A protein and the small-molecule ligand that binds it are described below.
Small molecule (SMILES): c1ccc2[nH]ccc2c1

Binding-site contacts:
Ligand atom C4 contacts residue VAL209 of chain 4.A at 4.2 Å (hydrophobic).
Ligand atom C8 contacts residue ASP205 of chain 4.A at 3.8 Å.
Ligand atom C3 contacts residue ASN201 of chain 4.A at 4.3 Å.
Ligand atom C6 contacts residue HIS295 of chain 4.A at 4.4 Å.
Ligand atom C2 contacts residue ASP205 of chain 4.A at 4.4 Å.
Ligand atom C8 contacts residue LEU307 of chain 4.A at 4.4 Å (hydrophobic).
Ligand atom C8 contacts residue ASN297 of chain 4.A at 3.8 Å.
Ligand atom C9 contacts residue ASN297 of chain 4.A at 4.5 Å.
Ligand atom C6 contacts residue ASN297 of chain 4.A at 4.0 Å.
Ligand atom C4 contacts residue HIS295 of chain 4.A at 4.1 Å.
Ligand atom C7 contacts residue ASP205 of chain 4.A at 3.9 Å.
Ligand atom C9 contacts residue LEU307 of chain 4.A at 3.9 Å (hydrophobic).
Ligand atom C2 contacts residue ASN201 of chain 4.A at 3.4 Å.
Ligand atom C7 contacts residue ASN297 of chain 4.A at 3.5 Å.
Ligand atom C6 contacts residue LEU253 of chain 4.A at 4.0 Å (hydrophobic).
Ligand atom N1 contacts residue ASP205 of chain 4.A at 3.4 Å (salt-bridge).
Ligand atom C3 contacts residue HIS208 of chain 4.A at 4.2 Å.
Ligand atom C2 contacts residue LEU307 of chain 4.A at 4.4 Å (hydrophobic).
Ligand atom C2 contacts residue HIS208 of chain 4.A at 3.7 Å.
Ligand atom C8 contacts residue HIS208 of chain 4.A at 4.2 Å.
Ligand atom C7 contacts residue ALA206 of chain 4.A at 4.2 Å (hydrophobic).
Ligand atom C5 contacts residue VAL209 of chain 4.A at 4.0 Å (hydrophobic).
Ligand atom N1 contacts residue ASN297 of chain 4.A at 3.9 Å.
Ligand atom C9 contacts residue HIS208 of chain 4.A at 4.5 Å.
Ligand atom C9 contacts residue VAL209 of chain 4.A at 4.2 Å (hydrophobic).
Ligand atom C5 contacts residue HIS295 of chain 4.A at 3.7 Å.
Ligand atom C4 contacts residue LEU307 of chain 4.A at 4.1 Å (hydrophobic).
Ligand atom N1 contacts residue PHE202 of chain 4.A at 4.2 Å.
Ligand atom C7 contacts residue VAL209 of chain 4.A at 3.9 Å (hydrophobic).
Ligand atom C8 contacts residue VAL209 of chain 4.A at 4.0 Å (hydrophobic).
Ligand atom C3 contacts residue LEU307 of chain 4.A at 3.9 Å (hydrophobic).
Ligand atom N1 contacts residue ASN201 of chain 4.A at 3.4 Å (h-bond).
Ligand atom C6 contacts residue VAL209 of chain 4.A at 3.8 Å (hydrophobic).
Ligand atom C2 contacts residue PHE202 of chain 4.A at 4.1 Å (hydrophobic).
Ligand atom N1 contacts residue HIS208 of chain 4.A at 3.7 Å.

Sequence of chain 4.A:
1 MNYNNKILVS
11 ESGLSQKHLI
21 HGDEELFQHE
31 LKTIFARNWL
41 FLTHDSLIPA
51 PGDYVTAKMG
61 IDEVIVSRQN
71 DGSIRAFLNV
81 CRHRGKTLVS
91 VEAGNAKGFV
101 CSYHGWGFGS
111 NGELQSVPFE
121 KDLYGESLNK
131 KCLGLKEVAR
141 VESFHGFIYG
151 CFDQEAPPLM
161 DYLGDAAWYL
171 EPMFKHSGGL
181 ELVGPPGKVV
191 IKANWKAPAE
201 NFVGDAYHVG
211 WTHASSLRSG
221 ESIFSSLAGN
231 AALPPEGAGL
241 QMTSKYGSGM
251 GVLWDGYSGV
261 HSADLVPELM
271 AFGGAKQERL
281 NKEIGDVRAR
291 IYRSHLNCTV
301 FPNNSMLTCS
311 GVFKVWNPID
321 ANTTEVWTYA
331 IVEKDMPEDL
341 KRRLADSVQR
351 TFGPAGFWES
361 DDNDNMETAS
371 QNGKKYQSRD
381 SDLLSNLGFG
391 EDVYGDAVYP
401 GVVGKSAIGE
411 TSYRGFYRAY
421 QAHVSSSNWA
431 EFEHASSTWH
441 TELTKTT